Binding-site contacts:
Ligand atom C12 contacts residue LEU313 of chain 1.D at 3.7 Å (hydrophobic).
Ligand atom C13 contacts residue TRP250 of chain 1.C at 3.2 Å (hydrophobic).
Ligand atom C07 contacts residue PRO322 of chain 1.C at 4.2 Å (hydrophobic).
Ligand atom C09 contacts residue PHE318 of chain 1.D at 4.1 Å (hydrophobic).
Ligand atom C15 contacts residue TRP250 of chain 1.C at 3.2 Å (hydrophobic).
Ligand atom C07 contacts residue SER317 of chain 1.D at 3.9 Å.
Ligand atom C14 contacts residue TRP250 of chain 1.C at 4.0 Å (hydrophobic).
Ligand atom C04 contacts residue TRP250 of chain 1.C at 4.2 Å (hydrophobic).
Ligand atom C14 contacts residue PHE319 of chain 1.C at 3.8 Å (hydrophobic).
Ligand atom C12 contacts residue TRP250 of chain 1.C at 4.0 Å (hydrophobic).
Ligand atom O01 contacts residue SER317 of chain 1.D at 4.0 Å.
Ligand atom C16 contacts residue TRP250 of chain 1.C at 3.5 Å (hydrophobic).
Ligand atom N02 contacts residue LEU313 of chain 1.D at 3.0 Å (h-bond).
Ligand atom C06 contacts residue SER317 of chain 1.D at 4.1 Å.
Ligand atom C08 contacts residue LEU314 of chain 1.D at 4.2 Å (hydrophobic).
Ligand atom C17 contacts residue PHE319 of chain 1.C at 4.2 Å (hydrophobic).
Ligand atom C07 contacts residue LEU326 of chain 1.C at 4.3 Å (hydrophobic).
Ligand atom C16 contacts residue PHE319 of chain 1.C at 4.2 Å (hydrophobic).
Ligand atom C10 contacts residue LEU313 of chain 1.D at 3.8 Å (hydrophobic).
Ligand atom C18 contacts residue TRP250 of chain 1.C at 3.4 Å (hydrophobic).
Ligand atom C17 contacts residue SER317 of chain 1.D at 3.6 Å.
Ligand atom C03 contacts residue TRP250 of chain 1.C at 4.0 Å (hydrophobic).
Ligand atom C10 contacts residue TRP250 of chain 1.C at 3.5 Å (hydrophobic).
Ligand atom C19 contacts residue PHE319 of chain 1.C at 3.6 Å (hydrophobic).
Ligand atom C11 contacts residue LEU313 of chain 1.D at 3.6 Å (hydrophobic).
Ligand atom O01 contacts residue TRP250 of chain 1.C at 2.9 Å (h-bond).
Ligand atom C17 contacts residue PRO322 of chain 1.C at 4.3 Å (hydrophobic).
Ligand atom C05 contacts residue TRP250 of chain 1.C at 3.3 Å (hydrophobic).
Ligand atom C17 contacts residue LEU313 of chain 1.D at 3.3 Å (hydrophobic).
Ligand atom C11 contacts residue TRP250 of chain 1.C at 3.5 Å (hydrophobic).
Ligand atom C19 contacts residue TRP250 of chain 1.C at 3.7 Å (hydrophobic).
Ligand atom N02 contacts residue TRP250 of chain 1.C at 3.7 Å.
Ligand atom C19 contacts residue PHE254 of chain 1.C at 4.4 Å (hydrophobic).
Ligand atom C10 contacts residue SER317 of chain 1.D at 4.0 Å.
Ligand atom C14 contacts residue LEU313 of chain 1.D at 4.1 Å (hydrophobic).
Ligand atom C04 contacts residue LEU326 of chain 1.C at 4.2 Å (hydrophobic).
Ligand atom C10 contacts residue PRO322 of chain 1.C at 4.0 Å (hydrophobic).
Ligand atom C06 contacts residue LEU313 of chain 1.D at 4.0 Å (hydrophobic).
Ligand atom O01 contacts residue PRO322 of chain 1.C at 2.9 Å.

This protein binds this small molecule.
Small molecule (SMILES): Cc1cc(C)c(NC(=O)[C@H]2C[C@@H]3CC[C@H]2C3)c(C)c1

Sequence of chain 1.D:
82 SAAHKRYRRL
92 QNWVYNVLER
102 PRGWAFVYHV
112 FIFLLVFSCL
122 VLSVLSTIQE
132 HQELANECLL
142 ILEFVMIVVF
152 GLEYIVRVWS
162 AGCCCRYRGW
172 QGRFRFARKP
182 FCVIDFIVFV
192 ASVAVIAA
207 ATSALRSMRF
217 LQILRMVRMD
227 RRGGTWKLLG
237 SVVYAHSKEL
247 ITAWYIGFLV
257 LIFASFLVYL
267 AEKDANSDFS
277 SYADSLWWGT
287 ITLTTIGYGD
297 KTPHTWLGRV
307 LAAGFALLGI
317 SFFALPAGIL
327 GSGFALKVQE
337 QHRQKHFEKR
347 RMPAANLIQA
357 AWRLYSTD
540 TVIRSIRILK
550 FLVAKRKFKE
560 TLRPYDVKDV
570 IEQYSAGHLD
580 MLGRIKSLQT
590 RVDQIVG

Sequence of chain 1.C:
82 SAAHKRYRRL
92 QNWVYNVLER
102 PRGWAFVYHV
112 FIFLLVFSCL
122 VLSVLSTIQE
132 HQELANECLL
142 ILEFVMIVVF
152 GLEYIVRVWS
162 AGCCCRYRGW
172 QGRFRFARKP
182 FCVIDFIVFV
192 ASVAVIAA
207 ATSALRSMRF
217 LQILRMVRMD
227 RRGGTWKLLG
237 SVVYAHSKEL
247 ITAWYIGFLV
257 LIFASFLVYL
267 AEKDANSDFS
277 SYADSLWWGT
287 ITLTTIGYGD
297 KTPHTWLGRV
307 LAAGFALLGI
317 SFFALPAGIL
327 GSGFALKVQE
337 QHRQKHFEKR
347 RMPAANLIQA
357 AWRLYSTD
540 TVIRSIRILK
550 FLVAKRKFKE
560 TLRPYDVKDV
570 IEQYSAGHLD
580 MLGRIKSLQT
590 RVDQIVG